Binding-site contacts:
Ligand atom N4 contacts residue PHE316 of chain 1.B at 3.4 Å.
Ligand atom C14 contacts residue ILE280 of chain 1.B at 3.7 Å (hydrophobic).
Ligand atom F contacts residue ILE324 of chain 1.B at 3.8 Å.
Ligand atom C13 contacts residue HIS110 of chain 1.B at 3.9 Å.
Ligand atom CL contacts residue GLN313 of chain 1.B at 3.4 Å.
Ligand atom F2 contacts residue THR222 of chain 1.B at 3.3 Å.
Ligand atom C1 contacts residue PHE316 of chain 1.B at 3.4 Å (hydrophobic).
Ligand atom C14 contacts residue PHE316 of chain 1.B at 3.7 Å (hydrophobic).
Ligand atom C14 contacts residue LEU263 of chain 1.B at 3.8 Å (hydrophobic).
Ligand atom N contacts residue PHE284 of chain 1.B at 3.7 Å.
Ligand atom C10 contacts residue PHE316 of chain 1.B at 4.0 Å (hydrophobic).
Ligand atom CL contacts residue TYR281 of chain 1.B at 3.4 Å.
Ligand atom N contacts residue PHE316 of chain 1.B at 3.8 Å.
Ligand atom N4 contacts residue GLN266 of chain 1.B at 4.0 Å.
Ligand atom C7 contacts residue LEU263 of chain 1.B at 3.9 Å (hydrophobic).
Ligand atom C7 contacts residue ASP262 of chain 1.B at 3.6 Å.
Ligand atom C5 contacts residue EDO1 of chain 1.J at 3.8 Å.
Ligand atom C8 contacts residue LEU263 of chain 1.B at 3.8 Å (hydrophobic).
Ligand atom F1 contacts residue THR259 of chain 1.B at 3.5 Å.
Ligand atom C7 contacts residue EDO1 of chain 1.J at 3.9 Å.
Ligand atom N3 contacts residue PHE316 of chain 1.B at 3.8 Å.
Ligand atom CL contacts residue PHE316 of chain 1.B at 3.9 Å.
Ligand atom C6 contacts residue EDO1 of chain 1.J at 3.7 Å.
Ligand atom F1 contacts residue ASP262 of chain 1.B at 3.7 Å.
Ligand atom N3 contacts residue ILE280 of chain 1.B at 3.9 Å.
Ligand atom C2 contacts residue ILE280 of chain 1.B at 3.8 Å (hydrophobic).
Ligand atom C contacts residue GLN313 of chain 1.B at 3.8 Å.
Ligand atom N1 contacts residue GLN313 of chain 1.B at 3.2 Å (h-bond).
Ligand atom C3 contacts residue PHE316 of chain 1.B at 3.7 Å (hydrophobic).
Ligand atom C1 contacts residue ILE280 of chain 1.B at 4.0 Å (hydrophobic).
Ligand atom C2 contacts residue PHE316 of chain 1.B at 3.6 Å (hydrophobic).
Ligand atom F contacts residue ILE320 of chain 1.B at 4.0 Å.
Ligand atom F contacts residue LEU263 of chain 1.B at 3.8 Å.
Ligand atom N1 contacts residue PHE316 of chain 1.B at 3.6 Å.
Ligand atom F2 contacts residue LEU224 of chain 1.B at 3.5 Å.
Ligand atom C9 contacts residue LEU263 of chain 1.B at 3.9 Å (hydrophobic).
Ligand atom C12 contacts residue ILE280 of chain 1.B at 3.9 Å (hydrophobic).
Ligand atom C contacts residue PHE316 of chain 1.B at 3.6 Å (hydrophobic).
Ligand atom C13 contacts residue EDO1 of chain 1.J at 3.6 Å.
Ligand atom C12 contacts residue HIS110 of chain 1.B at 3.8 Å.

A protein and the small-molecule ligand that binds it are described below.
Small molecule (SMILES): FC(F)(F)c1ccc(C2(Nc3nc(Cl)nc4[nH]ncc34)CC2)cc1

Sequence of chain 1.B:
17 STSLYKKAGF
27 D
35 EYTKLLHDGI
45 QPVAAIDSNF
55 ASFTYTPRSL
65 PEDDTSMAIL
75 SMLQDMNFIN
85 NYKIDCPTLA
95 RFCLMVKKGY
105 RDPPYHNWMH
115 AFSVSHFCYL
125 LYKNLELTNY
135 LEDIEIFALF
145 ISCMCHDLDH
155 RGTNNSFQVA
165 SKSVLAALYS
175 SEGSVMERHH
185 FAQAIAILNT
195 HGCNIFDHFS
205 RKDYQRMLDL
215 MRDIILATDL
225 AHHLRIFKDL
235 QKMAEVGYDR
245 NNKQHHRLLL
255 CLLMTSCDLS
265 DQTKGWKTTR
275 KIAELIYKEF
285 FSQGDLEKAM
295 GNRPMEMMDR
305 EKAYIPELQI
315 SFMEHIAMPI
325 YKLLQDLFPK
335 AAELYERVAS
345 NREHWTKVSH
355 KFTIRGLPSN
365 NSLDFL